Binding-site contacts:
Ligand atom C05 contacts residue ASP760 of chain 1.A at 2.9 Å.
Ligand atom N01 contacts residue SER682 of chain 1.A at 3.8 Å.
Ligand atom O03 contacts residue ASP623 of chain 1.A at 3.0 Å.
Ligand atom C10 contacts residue U24 of chain 1.E at 3.8 Å.
Ligand atom C04 contacts residue U24 of chain 1.E at 4.0 Å.
Ligand atom O01 contacts residue U24 of chain 1.E at 3.1 Å (h-bond).
Ligand atom O12 contacts residue SER814 of chain 1.A at 2.8 Å (h-bond).
Ligand atom O09 contacts residue MG1 of chain 1.L at 2.7 Å.
Ligand atom O06 contacts residue U24 of chain 1.E at 3.5 Å (h-bond).
Ligand atom P03 contacts residue MG1 of chain 1.L at 3.3 Å.
Ligand atom O13 contacts residue U24 of chain 1.E at 3.2 Å (h-bond).
Ligand atom O15 contacts residue U24 of chain 1.E at 3.9 Å.
Ligand atom O15 contacts residue MG1 of chain 1.L at 2.5 Å.
Ligand atom O04 contacts residue LYS545 of chain 1.A at 3.6 Å (salt-bridge).
Ligand atom O02 contacts residue THR687 of chain 1.A at 3.6 Å.
Ligand atom O10 contacts residue MG1 of chain 1.L at 3.1 Å.
Ligand atom O15 contacts residue ASP761 of chain 1.A at 4.0 Å.
Ligand atom O02 contacts residue ASN691 of chain 1.A at 3.4 Å (h-bond).
Ligand atom C05 contacts residue U24 of chain 1.E at 3.8 Å.
Ligand atom P01 contacts residue U24 of chain 1.E at 3.9 Å.
Ligand atom N03 contacts residue U24 of chain 1.E at 3.2 Å (h-bond).
Ligand atom F01 contacts residue U24 of chain 1.E at 3.5 Å.
Ligand atom O04 contacts residue U24 of chain 1.E at 3.8 Å.
Ligand atom P01 contacts residue MG1 of chain 1.I at 4.0 Å.
Ligand atom C04 contacts residue ASP760 of chain 1.A at 3.4 Å.
Ligand atom O12 contacts residue U24 of chain 1.E at 3.5 Å (h-bond).
Ligand atom N03 contacts residue LYS545 of chain 1.A at 3.4 Å (salt-bridge).
Ligand atom P01 contacts residue MG1 of chain 1.L at 4.0 Å.
Ligand atom F01 contacts residue LYS545 of chain 1.A at 3.7 Å.
Ligand atom O11 contacts residue MG1 of chain 1.L at 3.8 Å.
Ligand atom O09 contacts residue MG1 of chain 1.I at 2.9 Å.
Ligand atom N02 contacts residue U24 of chain 1.E at 3.8 Å.
Ligand atom O09 contacts residue U24 of chain 1.E at 3.5 Å (h-bond).
Ligand atom C09 contacts residue U24 of chain 1.E at 4.0 Å.
Ligand atom C06 contacts residue U24 of chain 1.E at 3.8 Å.
Ligand atom O07 contacts residue U24 of chain 1.E at 3.8 Å.
Ligand atom C08 contacts residue U24 of chain 1.E at 3.5 Å.
Ligand atom C07 contacts residue U24 of chain 1.E at 3.5 Å.
Ligand atom C07 contacts residue LYS545 of chain 1.A at 4.0 Å.
Ligand atom O05 contacts residue SER682 of chain 1.A at 3.5 Å.

Sequence of chain 1.A:
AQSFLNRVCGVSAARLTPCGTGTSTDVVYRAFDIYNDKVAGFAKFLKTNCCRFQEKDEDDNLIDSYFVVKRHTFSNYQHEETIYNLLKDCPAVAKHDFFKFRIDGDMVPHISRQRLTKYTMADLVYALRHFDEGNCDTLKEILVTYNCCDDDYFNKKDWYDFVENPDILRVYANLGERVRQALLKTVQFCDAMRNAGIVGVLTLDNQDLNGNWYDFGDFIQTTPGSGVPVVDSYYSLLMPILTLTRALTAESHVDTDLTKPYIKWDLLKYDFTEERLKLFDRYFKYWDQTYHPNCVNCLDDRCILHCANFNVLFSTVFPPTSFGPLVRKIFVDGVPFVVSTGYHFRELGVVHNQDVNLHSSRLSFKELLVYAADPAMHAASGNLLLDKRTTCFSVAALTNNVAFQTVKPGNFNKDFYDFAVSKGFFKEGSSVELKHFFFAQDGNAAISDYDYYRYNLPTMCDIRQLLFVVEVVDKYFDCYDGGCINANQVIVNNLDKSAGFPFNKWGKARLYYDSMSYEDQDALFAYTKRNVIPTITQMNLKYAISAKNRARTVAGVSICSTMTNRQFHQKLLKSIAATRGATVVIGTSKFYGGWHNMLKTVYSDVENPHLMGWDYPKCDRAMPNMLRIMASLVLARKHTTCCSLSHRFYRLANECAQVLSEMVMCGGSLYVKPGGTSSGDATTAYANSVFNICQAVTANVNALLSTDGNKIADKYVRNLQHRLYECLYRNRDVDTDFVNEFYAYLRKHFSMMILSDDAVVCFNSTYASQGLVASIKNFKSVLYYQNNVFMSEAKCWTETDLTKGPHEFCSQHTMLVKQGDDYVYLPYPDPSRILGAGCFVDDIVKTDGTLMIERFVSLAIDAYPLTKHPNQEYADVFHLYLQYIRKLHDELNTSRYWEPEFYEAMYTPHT

The protein below binds the small molecule below.
Small molecule (SMILES): NC(=O)c1nc(F)cn([C@@H]2O[C@H](COP(=O)(O)OP(=O)(O)OP(=O)(O)O)[C@@H](O)[C@H]2O)c1=O